Sequence of chain 1.M:
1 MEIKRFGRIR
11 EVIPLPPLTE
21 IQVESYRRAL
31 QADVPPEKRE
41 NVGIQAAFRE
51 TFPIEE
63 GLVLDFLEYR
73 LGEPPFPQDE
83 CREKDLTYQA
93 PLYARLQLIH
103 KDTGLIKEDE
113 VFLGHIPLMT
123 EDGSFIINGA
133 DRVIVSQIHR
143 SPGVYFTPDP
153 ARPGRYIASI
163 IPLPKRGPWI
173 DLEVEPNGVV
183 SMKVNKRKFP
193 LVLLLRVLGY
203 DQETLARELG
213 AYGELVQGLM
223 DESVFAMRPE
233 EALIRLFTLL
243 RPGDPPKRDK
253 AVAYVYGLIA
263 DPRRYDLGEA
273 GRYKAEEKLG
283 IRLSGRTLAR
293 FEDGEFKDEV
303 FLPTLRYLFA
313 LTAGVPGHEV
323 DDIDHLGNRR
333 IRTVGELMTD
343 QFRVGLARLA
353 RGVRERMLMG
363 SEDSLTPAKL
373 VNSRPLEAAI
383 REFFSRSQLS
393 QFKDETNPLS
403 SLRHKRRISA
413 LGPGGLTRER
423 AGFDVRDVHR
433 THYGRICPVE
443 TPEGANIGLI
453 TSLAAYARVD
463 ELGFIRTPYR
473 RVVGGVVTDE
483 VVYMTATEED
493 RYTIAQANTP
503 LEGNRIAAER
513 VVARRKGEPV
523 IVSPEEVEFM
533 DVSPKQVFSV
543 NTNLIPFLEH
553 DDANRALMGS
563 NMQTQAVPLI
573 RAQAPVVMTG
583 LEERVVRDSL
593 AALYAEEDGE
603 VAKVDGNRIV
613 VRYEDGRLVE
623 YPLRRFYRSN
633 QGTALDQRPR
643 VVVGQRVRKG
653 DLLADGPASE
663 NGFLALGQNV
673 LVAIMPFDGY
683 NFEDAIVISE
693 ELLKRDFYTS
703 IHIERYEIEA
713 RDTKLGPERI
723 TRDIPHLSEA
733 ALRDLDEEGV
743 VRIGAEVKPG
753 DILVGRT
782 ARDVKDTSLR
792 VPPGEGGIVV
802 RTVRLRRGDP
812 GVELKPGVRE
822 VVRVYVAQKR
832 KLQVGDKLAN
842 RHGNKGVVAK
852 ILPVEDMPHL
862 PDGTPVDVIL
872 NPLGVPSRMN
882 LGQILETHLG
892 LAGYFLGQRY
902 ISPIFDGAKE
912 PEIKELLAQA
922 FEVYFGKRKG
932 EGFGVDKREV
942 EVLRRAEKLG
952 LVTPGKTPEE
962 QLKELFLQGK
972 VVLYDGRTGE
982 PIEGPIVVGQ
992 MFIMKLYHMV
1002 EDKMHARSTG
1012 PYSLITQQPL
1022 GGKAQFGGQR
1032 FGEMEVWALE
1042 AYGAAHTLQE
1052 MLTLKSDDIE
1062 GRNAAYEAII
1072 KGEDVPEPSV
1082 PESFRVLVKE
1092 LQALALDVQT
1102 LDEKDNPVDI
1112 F

Sequence of chain 1.N:
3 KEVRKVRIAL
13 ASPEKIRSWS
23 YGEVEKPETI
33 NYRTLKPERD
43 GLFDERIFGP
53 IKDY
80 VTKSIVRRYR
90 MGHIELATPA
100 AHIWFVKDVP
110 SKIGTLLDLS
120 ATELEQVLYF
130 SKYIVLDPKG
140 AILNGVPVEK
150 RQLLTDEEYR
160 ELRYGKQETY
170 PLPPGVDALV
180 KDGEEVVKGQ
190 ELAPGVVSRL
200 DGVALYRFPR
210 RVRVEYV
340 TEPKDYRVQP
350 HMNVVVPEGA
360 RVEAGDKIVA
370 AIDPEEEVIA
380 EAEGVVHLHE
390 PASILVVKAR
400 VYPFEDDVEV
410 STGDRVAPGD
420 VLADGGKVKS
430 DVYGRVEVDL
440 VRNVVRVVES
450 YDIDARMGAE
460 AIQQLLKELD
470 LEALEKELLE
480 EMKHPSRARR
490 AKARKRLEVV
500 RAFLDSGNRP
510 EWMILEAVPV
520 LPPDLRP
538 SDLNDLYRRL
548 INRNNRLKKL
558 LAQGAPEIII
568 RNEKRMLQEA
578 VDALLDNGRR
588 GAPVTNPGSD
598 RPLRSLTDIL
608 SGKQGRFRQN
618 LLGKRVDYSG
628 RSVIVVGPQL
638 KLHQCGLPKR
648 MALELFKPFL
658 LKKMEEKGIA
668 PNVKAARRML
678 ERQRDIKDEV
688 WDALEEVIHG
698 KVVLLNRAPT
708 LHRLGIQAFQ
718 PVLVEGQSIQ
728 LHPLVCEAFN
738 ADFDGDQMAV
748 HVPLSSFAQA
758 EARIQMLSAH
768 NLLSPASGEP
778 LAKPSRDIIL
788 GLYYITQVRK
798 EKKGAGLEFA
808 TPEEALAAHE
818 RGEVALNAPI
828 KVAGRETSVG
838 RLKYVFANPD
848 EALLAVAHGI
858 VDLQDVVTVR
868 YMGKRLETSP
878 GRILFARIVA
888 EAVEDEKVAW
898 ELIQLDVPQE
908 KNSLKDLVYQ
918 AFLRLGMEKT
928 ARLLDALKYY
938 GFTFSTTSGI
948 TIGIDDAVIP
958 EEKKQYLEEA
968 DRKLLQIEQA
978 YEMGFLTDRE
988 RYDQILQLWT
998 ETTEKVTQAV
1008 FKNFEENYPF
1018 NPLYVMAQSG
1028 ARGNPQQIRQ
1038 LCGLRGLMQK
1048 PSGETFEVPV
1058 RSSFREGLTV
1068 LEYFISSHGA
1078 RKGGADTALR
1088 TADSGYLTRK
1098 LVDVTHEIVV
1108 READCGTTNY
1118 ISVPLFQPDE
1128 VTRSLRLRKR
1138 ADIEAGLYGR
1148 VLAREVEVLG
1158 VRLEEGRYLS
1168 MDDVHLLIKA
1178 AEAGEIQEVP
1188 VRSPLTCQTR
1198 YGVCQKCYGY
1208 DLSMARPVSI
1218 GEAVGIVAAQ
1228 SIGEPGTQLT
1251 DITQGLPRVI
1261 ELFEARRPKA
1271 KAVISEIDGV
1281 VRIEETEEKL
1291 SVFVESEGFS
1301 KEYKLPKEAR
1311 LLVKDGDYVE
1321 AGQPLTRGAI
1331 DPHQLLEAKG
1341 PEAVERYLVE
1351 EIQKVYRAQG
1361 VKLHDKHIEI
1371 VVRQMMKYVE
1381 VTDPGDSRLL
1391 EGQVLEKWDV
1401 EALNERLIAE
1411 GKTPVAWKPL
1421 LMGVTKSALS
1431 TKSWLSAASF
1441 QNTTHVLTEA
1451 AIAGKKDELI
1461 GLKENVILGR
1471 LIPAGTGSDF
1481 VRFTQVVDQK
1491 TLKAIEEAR

Binding-site contacts:
Ligand atom C6 contacts residue C27 of chain 1.U at 3.5 Å.
Ligand atom N1 contacts residue G29 of chain 1.U at 3.5 Å (h-bond).
Ligand atom C2 contacts residue G29 of chain 1.U at 2.8 Å.
Ligand atom N1 contacts residue G28 of chain 1.U at 3.8 Å.
Ligand atom O6 contacts residue C27 of chain 1.U at 2.9 Å (h-bond).
Ligand atom O6 contacts residue G26 of chain 1.U at 3.9 Å.
Ligand atom N4 contacts residue G26 of chain 1.U at 3.6 Å.
Ligand atom C5 contacts residue G28 of chain 1.U at 3.8 Å.
Ligand atom C6 contacts residue G29 of chain 1.U at 3.9 Å.
Ligand atom C4 contacts residue G29 of chain 1.U at 3.6 Å.
Ligand atom C2 contacts residue C27 of chain 1.U at 3.5 Å.
Ligand atom N3 contacts residue G29 of chain 1.U at 2.4 Å (h-bond).
Ligand atom O3' contacts residue PHE394 of chain 1.M at 3.2 Å.
Ligand atom C2 contacts residue G31 of chain 1.U at 3.3 Å.
Ligand atom O4' contacts residue ASP1003 of chain 1.M at 4.0 Å.
Ligand atom N2 contacts residue C30 of chain 1.U at 3.1 Å (h-bond).
Ligand atom C4' contacts residue PHE394 of chain 1.M at 3.5 Å (hydrophobic).
Ligand atom C2 contacts residue G28 of chain 1.U at 2.8 Å.
Ligand atom O2 contacts residue G29 of chain 1.U at 2.5 Å (h-bond).
Ligand atom N2 contacts residue G31 of chain 1.U at 3.5 Å (h-bond).
Ligand atom C6 contacts residue G28 of chain 1.U at 3.8 Å.
Ligand atom N3 contacts residue G26 of chain 1.U at 3.7 Å.
Ligand atom N2 contacts residue C27 of chain 1.U at 2.8 Å (h-bond).
Ligand atom O6 contacts residue G31 of chain 1.U at 3.0 Å (h-bond).
Ligand atom C2 contacts residue G28 of chain 1.U at 3.8 Å.
Ligand atom C4 contacts residue G28 of chain 1.U at 3.9 Å.
Ligand atom C4 contacts residue G28 of chain 1.U at 3.9 Å.
Ligand atom N1 contacts residue C27 of chain 1.U at 2.9 Å (h-bond).
Ligand atom C5 contacts residue G31 of chain 1.U at 3.7 Å.
Ligand atom N3 contacts residue G28 of chain 1.U at 4.0 Å.
Ligand atom N2 contacts residue G28 of chain 1.U at 3.9 Å.
Ligand atom N3 contacts residue G28 of chain 1.U at 2.6 Å (h-bond).
Ligand atom C6 contacts residue G31 of chain 1.U at 3.1 Å.
Ligand atom C3' contacts residue PHE394 of chain 1.M at 3.9 Å (hydrophobic).
Ligand atom N4 contacts residue G29 of chain 1.U at 3.4 Å (h-bond).
Ligand atom N3 contacts residue G31 of chain 1.U at 3.4 Å (h-bond).
Ligand atom N1 contacts residue G31 of chain 1.U at 2.9 Å (h-bond).
Ligand atom C4 contacts residue G31 of chain 1.U at 3.5 Å.
Ligand atom O2 contacts residue G28 of chain 1.U at 2.3 Å (h-bond).
Ligand atom N1 contacts residue C30 of chain 1.U at 3.7 Å.

This protein binds this small molecule.
Small molecule (SMILES): Nc1ccn([C@H]2C[C@H](O[P](=O)(O)OC[C@H]3O[C@@H](n4cnc5c(=O)nc(N)[nH]c54)C[C@@H]3O[P](=O)(O)OC[C@H]3O[C@@H](n4ccc(N)nc4=O)C[C@@H]3O)[C@@H](CO[P](=O)(O)O[C@H]3C[C@H](n4ccc(N)nc4=O)O[C@@H]3CO[P](=O)(O)O[C@H]3C[C@H](n4cnc5c(=O)nc(N)[nH]c54)O[C@@H]3CO)O2)c(=O)n1